Sequence of chain 44.B:
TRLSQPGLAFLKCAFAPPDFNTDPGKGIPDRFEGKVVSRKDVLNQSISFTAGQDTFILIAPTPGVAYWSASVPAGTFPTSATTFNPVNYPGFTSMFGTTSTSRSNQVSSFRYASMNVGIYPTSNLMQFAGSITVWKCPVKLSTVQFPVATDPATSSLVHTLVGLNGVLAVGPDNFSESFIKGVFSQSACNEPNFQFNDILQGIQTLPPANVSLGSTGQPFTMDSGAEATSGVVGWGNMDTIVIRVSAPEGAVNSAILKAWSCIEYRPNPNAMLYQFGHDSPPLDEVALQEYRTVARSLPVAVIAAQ

This protein binds this small molecule.
Small molecule (SMILES): CC(C)[C@H](NC(=O)[C@H](CCCN=C(N)N)NC(=O)[C@@H](N)CCC(=O)O)C(=O)N[C@H](C=O)CCCCN

Binding-site contacts:
Ligand atom CG2 contacts residue PHE76 of chain 44.B at 3.8 Å (hydrophobic).